A small-molecule ligand and the protein it binds are described below.
Small molecule (SMILES): OC[C@H]1O[C@H](O)[C@H](O)[C@@H](O)[C@@H]1O

Sequence of chain 2.A:
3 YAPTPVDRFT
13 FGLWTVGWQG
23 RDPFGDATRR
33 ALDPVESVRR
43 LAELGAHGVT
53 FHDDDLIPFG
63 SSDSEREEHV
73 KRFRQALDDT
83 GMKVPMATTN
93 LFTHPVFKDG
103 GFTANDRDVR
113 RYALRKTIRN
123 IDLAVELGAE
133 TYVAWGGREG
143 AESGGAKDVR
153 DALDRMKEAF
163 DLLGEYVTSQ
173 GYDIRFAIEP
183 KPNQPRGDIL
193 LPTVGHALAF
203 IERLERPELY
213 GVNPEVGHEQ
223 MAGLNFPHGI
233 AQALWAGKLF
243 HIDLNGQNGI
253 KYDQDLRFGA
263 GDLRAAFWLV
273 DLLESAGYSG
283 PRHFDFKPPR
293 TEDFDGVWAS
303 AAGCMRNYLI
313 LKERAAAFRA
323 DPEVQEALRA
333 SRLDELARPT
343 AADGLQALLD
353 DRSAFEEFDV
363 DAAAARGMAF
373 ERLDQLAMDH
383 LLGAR

Sequence of chain 4.A:
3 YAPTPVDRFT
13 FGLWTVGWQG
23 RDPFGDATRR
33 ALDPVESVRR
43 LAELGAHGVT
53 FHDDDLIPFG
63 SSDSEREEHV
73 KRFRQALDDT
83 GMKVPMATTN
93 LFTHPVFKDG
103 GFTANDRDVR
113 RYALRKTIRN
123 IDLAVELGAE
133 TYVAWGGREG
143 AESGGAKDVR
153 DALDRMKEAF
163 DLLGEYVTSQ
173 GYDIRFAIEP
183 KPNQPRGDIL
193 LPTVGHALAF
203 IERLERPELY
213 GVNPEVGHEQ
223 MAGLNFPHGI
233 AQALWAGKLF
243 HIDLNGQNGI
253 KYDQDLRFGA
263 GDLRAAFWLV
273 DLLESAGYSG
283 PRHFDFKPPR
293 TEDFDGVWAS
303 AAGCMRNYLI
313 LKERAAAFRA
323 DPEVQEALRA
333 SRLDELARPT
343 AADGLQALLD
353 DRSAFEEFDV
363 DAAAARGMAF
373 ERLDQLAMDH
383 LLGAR

Binding-site contacts:
Ligand atom DO3 contacts residue MN1 of chain 4.D at 3.2 Å.
Ligand atom O5 contacts residue HIS54 of chain 4.A at 1.9 Å.
Ligand atom C4 contacts residue MN1 of chain 4.D at 3.1 Å.
Ligand atom O4 contacts residue ASP287 of chain 4.A at 2.9 Å (salt-bridge).
Ligand atom DO4 contacts residue GLU181 of chain 4.A at 2.2 Å.
Ligand atom DO3 contacts residue MG1 of chain 4.E at 2.9 Å.
Ligand atom O6 contacts residue GLU181 of chain 4.A at 2.4 Å (salt-bridge).
Ligand atom O3 contacts residue HIS220 of chain 4.A at 3.6 Å.
Ligand atom DO2 contacts residue PHE26 of chain 2.A at 3.6 Å.
Ligand atom DO4 contacts residue MN1 of chain 4.D at 2.6 Å.
Ligand atom O6 contacts residue VAL135 of chain 4.A at 3.5 Å.
Ligand atom C1 contacts residue TRP137 of chain 4.A at 3.5 Å (hydrophobic).
Ligand atom O2 contacts residue TRP137 of chain 4.A at 3.6 Å.
Ligand atom C3 contacts residue MN1 of chain 4.D at 3.3 Å.
Ligand atom DO4 contacts residue MG1 of chain 4.E at 2.8 Å.
Ligand atom O3 contacts residue ASP287 of chain 4.A at 2.8 Å (salt-bridge).
Ligand atom O5 contacts residue TRP137 of chain 4.A at 3.6 Å.
Ligand atom O3 contacts residue GLU217 of chain 4.A at 3.4 Å (salt-bridge).
Ligand atom DO3 contacts residue HIS220 of chain 4.A at 3.1 Å.
Ligand atom O4 contacts residue ASP245 of chain 4.A at 3.0 Å (salt-bridge).
Ligand atom DO4 contacts residue ASP245 of chain 4.A at 2.8 Å.
Ligand atom O4 contacts residue GLU181 of chain 4.A at 2.6 Å (salt-bridge).
Ligand atom C3 contacts residue ASP287 of chain 4.A at 3.1 Å.
Ligand atom O4 contacts residue MG1 of chain 4.E at 2.1 Å.
Ligand atom O1 contacts residue HIS54 of chain 4.A at 3.2 Å.
Ligand atom C6 contacts residue HIS54 of chain 4.A at 2.8 Å.
Ligand atom C3 contacts residue MG1 of chain 4.E at 3.1 Å.
Ligand atom C4 contacts residue GLU181 of chain 4.A at 3.1 Å.
Ligand atom C4 contacts residue MG1 of chain 4.E at 3.1 Å.
Ligand atom O3 contacts residue MN1 of chain 4.D at 2.6 Å.
Ligand atom C2 contacts residue TRP137 of chain 4.A at 3.2 Å (hydrophobic).
Ligand atom O1 contacts residue TRP16 of chain 4.A at 3.4 Å (h-bond).
Ligand atom O4 contacts residue MN1 of chain 4.D at 2.1 Å.
Ligand atom O6 contacts residue TRP137 of chain 4.A at 3.2 Å.
Ligand atom DO3 contacts residue GLU181 of chain 4.A at 3.2 Å.
Ligand atom O2 contacts residue PHE26 of chain 2.A at 3.2 Å.
Ligand atom C5 contacts residue HIS54 of chain 4.A at 2.6 Å.
Ligand atom C1 contacts residue HIS54 of chain 4.A at 2.9 Å.
Ligand atom O3 contacts residue GLU181 of chain 4.A at 3.3 Å (salt-bridge).
Ligand atom O3 contacts residue MG1 of chain 4.E at 2.3 Å.